A protein and the small-molecule ligand that binds it are described below.
Small molecule (SMILES): CC#C[C@H]1CN(S(=O)(=O)c2ccc(N)nc2)CCN1c1ccc([C@](O)(CO)C(F)(F)F)cc1

Sequence of chain 1.A:
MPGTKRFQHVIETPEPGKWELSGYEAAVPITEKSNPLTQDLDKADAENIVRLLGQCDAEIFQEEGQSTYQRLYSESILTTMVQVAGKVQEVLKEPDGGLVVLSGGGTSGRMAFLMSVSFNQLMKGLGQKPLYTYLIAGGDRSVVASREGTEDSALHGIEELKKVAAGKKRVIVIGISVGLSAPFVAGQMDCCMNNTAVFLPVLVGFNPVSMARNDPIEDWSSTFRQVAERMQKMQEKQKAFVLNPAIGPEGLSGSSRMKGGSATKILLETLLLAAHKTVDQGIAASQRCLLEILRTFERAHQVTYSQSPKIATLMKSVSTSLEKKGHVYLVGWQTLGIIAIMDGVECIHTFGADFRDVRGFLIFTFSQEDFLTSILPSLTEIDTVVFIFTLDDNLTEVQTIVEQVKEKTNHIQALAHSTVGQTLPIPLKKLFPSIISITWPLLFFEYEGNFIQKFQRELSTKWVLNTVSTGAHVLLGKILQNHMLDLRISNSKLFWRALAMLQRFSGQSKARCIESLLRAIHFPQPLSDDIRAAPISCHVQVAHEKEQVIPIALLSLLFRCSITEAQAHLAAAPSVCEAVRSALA

Binding-site contacts:
Ligand atom C7 contacts residue ALA533 of chain 1.A at 3.8 Å (hydrophobic).
Ligand atom C11 contacts residue ALA533 of chain 1.A at 3.4 Å (hydrophobic).
Ligand atom C21 contacts residue ARG537 of chain 1.A at 3.6 Å.
Ligand atom C14 contacts residue TRP529 of chain 1.A at 3.7 Å (hydrophobic).
Ligand atom C9 contacts residue ALA533 of chain 1.A at 3.6 Å (hydrophobic).
Ligand atom C16 contacts residue ARG227 of chain 1.A at 3.6 Å.
Ligand atom O4 contacts residue ARG537 of chain 1.A at 2.9 Å (salt-bridge).
Ligand atom N4 contacts residue GLY193 of chain 1.A at 2.8 Å (h-bond).
Ligand atom C10 contacts residue ALA533 of chain 1.A at 3.4 Å (hydrophobic).
Ligand atom C8 contacts residue GLU44 of chain 1.A at 3.8 Å.
Ligand atom C1 contacts residue GLU44 of chain 1.A at 3.4 Å.
Ligand atom F2 contacts residue ARG537 of chain 1.A at 3.4 Å.
Ligand atom N2 contacts residue TRP529 of chain 1.A at 3.5 Å.
Ligand atom F1 contacts residue ARG537 of chain 1.A at 2.9 Å.
Ligand atom F1 contacts residue HIS516 of chain 1.A at 3.8 Å.
Ligand atom N4 contacts residue PRO41 of chain 1.A at 3.6 Å.
Ligand atom O2 contacts residue ARG227 of chain 1.A at 3.6 Å (salt-bridge).
Ligand atom N4 contacts residue MET225 of chain 1.A at 2.9 Å (h-bond).
Ligand atom C4 contacts residue GLU44 of chain 1.A at 3.7 Å.
Ligand atom C15 contacts residue TRP529 of chain 1.A at 3.5 Å (hydrophobic).
Ligand atom N4 contacts residue ASN221 of chain 1.A at 3.6 Å.
Ligand atom C17 contacts residue GLY193 of chain 1.A at 3.7 Å.
Ligand atom O1 contacts residue TRP529 of chain 1.A at 3.8 Å.
Ligand atom F2 contacts residue VAL40 of chain 1.A at 3.3 Å.
Ligand atom C6 contacts residue ALA533 of chain 1.A at 3.6 Å (hydrophobic).
Ligand atom C7 contacts residue GLU44 of chain 1.A at 3.4 Å.
Ligand atom N4 contacts residue ARG227 of chain 1.A at 3.3 Å (salt-bridge).
Ligand atom C1 contacts residue ARG530 of chain 1.A at 3.7 Å.
Ligand atom O4 contacts residue HIS516 of chain 1.A at 3.7 Å.
Ligand atom N3 contacts residue PRO41 of chain 1.A at 3.5 Å.
Ligand atom O1 contacts residue ASP229 of chain 1.A at 3.5 Å (salt-bridge).
Ligand atom N3 contacts residue ARG227 of chain 1.A at 3.3 Å.
Ligand atom O3 contacts residue ARG537 of chain 1.A at 3.0 Å (salt-bridge).
Ligand atom F3 contacts residue GLU44 of chain 1.A at 3.0 Å.
Ligand atom C5 contacts residue ARG227 of chain 1.A at 3.7 Å.
Ligand atom O2 contacts residue TRP529 of chain 1.A at 3.5 Å.
Ligand atom C17 contacts residue PRO41 of chain 1.A at 3.6 Å (hydrophobic).
Ligand atom O2 contacts residue LYS526 of chain 1.A at 3.5 Å.
Ligand atom F3 contacts residue HIS516 of chain 1.A at 3.2 Å.
Ligand atom C17 contacts residue ARG227 of chain 1.A at 3.7 Å.